Sequence of chain 1.E:
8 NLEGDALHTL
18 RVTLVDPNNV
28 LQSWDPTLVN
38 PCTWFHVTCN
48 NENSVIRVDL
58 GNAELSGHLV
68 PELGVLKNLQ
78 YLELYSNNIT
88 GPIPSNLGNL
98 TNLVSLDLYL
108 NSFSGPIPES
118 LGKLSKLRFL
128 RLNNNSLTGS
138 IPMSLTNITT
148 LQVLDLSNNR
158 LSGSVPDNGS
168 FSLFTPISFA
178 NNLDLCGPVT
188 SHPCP

The protein below binds the small molecule below.
Small molecule (SMILES): CC(=O)N[C@H]1[C@@H](O[C@H]2[C@H](O)[C@@H](NC(C)=O)CO[C@@H]2CO)O[C@H](CO)[C@@H](O)[C@@H]1O

Binding-site contacts:
Ligand atom C4 contacts residue ASN131 of chain 1.E at 4.1 Å.
Ligand atom C2 contacts residue ASN131 of chain 1.E at 2.5 Å.
Ligand atom O6 contacts residue ASN178 of chain 1.E at 4.3 Å.
Ligand atom O5 contacts residue ASN155 of chain 1.E at 3.4 Å.
Ligand atom C1 contacts residue ASN155 of chain 1.E at 3.4 Å.
Ligand atom C5 contacts residue ASN131 of chain 1.E at 3.6 Å.
Ligand atom C6 contacts residue ASN155 of chain 1.E at 3.5 Å.
Ligand atom O7 contacts residue LEU107 of chain 1.E at 3.4 Å.
Ligand atom C8 contacts residue LEU107 of chain 1.E at 4.2 Å (hydrophobic).
Ligand atom O7 contacts residue ASN131 of chain 1.E at 4.2 Å.
Ligand atom N2 contacts residue LEU107 of chain 1.E at 4.4 Å.
Ligand atom C3 contacts residue ASN131 of chain 1.E at 3.8 Å.
Ligand atom C6 contacts residue ASN178 of chain 1.E at 3.5 Å.
Ligand atom C8 contacts residue ASN155 of chain 1.E at 4.2 Å.
Ligand atom N2 contacts residue ASN131 of chain 1.E at 3.0 Å (h-bond).
Ligand atom C1 contacts residue ASN131 of chain 1.E at 1.4 Å.
Ligand atom O5 contacts residue ASN131 of chain 1.E at 2.3 Å (h-bond).
Ligand atom C5 contacts residue ASN155 of chain 1.E at 3.4 Å.
Ligand atom C8 contacts residue ASN178 of chain 1.E at 3.6 Å.
Ligand atom C7 contacts residue ASN131 of chain 1.E at 3.8 Å.
Ligand atom C7 contacts residue LEU107 of chain 1.E at 3.8 Å (hydrophobic).